Binding-site contacts:
Ligand atom C15 contacts residue LEU469 of chain 1.A at 3.7 Å (hydrophobic).
Ligand atom N25 contacts residue PHE292 of chain 1.A at 3.7 Å.
Ligand atom C22 contacts residue PHE197 of chain 1.A at 3.7 Å (hydrophobic).
Ligand atom C13 contacts residue THR294 of chain 1.A at 3.8 Å.
Ligand atom O18 contacts residue ASP286 of chain 1.A at 3.8 Å.
Ligand atom C09 contacts residue ALA290 of chain 1.A at 3.7 Å (hydrophobic).
Ligand atom C16 contacts residue THR294 of chain 1.A at 3.4 Å.
Ligand atom O14 contacts residue THR470 of chain 1.A at 3.8 Å.
Ligand atom N17 contacts residue ALA290 of chain 1.A at 3.8 Å.
Ligand atom CL1 contacts residue LEU285 of chain 1.A at 3.2 Å.
Ligand atom C27 contacts residue PHE231 of chain 1.A at 3.4 Å (hydrophobic).
Ligand atom C02 contacts residue PHE197 of chain 1.A at 3.8 Å (hydrophobic).
Ligand atom C24 contacts residue PHE197 of chain 1.A at 3.5 Å (hydrophobic).
Ligand atom C10 contacts residue ALA290 of chain 1.A at 3.7 Å (hydrophobic).
Ligand atom O18 contacts residue PHE96 of chain 1.A at 3.4 Å.
Ligand atom CL1 contacts residue SER89 of chain 1.A at 3.5 Å.
Ligand atom C15 contacts residue HEM1 of chain 1.E at 3.8 Å.
Ligand atom C08 contacts residue ALA290 of chain 1.A at 3.5 Å (hydrophobic).
Ligand atom C03 contacts residue GLY289 of chain 1.A at 3.9 Å.
Ligand atom C07 contacts residue ALA290 of chain 1.A at 3.7 Å (hydrophobic).
Ligand atom C26 contacts residue PHE231 of chain 1.A at 3.1 Å (hydrophobic).
Ligand atom C15 contacts residue VAL355 of chain 1.A at 3.5 Å (hydrophobic).
Ligand atom N25 contacts residue ASN195 of chain 1.A at 2.8 Å (h-bond).
Ligand atom C12 contacts residue HEM1 of chain 1.E at 3.4 Å.
Ligand atom C24 contacts residue GLY289 of chain 1.A at 3.8 Å.
Ligand atom C20 contacts residue PHE197 of chain 1.A at 3.7 Å (hydrophobic).
Ligand atom C21 contacts residue PHE197 of chain 1.A at 3.8 Å (hydrophobic).
Ligand atom O14 contacts residue HEM1 of chain 1.E at 3.7 Å.
Ligand atom N17 contacts residue PHE96 of chain 1.A at 3.6 Å.
Ligand atom O14 contacts residue THR294 of chain 1.A at 3.5 Å.
Ligand atom C16 contacts residue LEU469 of chain 1.A at 3.8 Å (hydrophobic).
Ligand atom C20 contacts residue GLY289 of chain 1.A at 3.6 Å.
Ligand atom C26 contacts residue ASN195 of chain 1.A at 3.2 Å.
Ligand atom C19 contacts residue PHE197 of chain 1.A at 3.6 Å (hydrophobic).
Ligand atom N05 contacts residue PHE197 of chain 1.A at 3.7 Å.
Ligand atom C13 contacts residue LEU469 of chain 1.A at 3.8 Å (hydrophobic).
Ligand atom C06 contacts residue PHE96 of chain 1.A at 3.8 Å (hydrophobic).
Ligand atom C11 contacts residue ILE359 of chain 1.A at 3.6 Å (hydrophobic).
Ligand atom C23 contacts residue PHE197 of chain 1.A at 3.5 Å (hydrophobic).
Ligand atom C19 contacts residue GLY289 of chain 1.A at 3.7 Å.

The small molecule below binds the protein below.
Small molecule (SMILES): COc1ccc2[nH]c(C(=O)N3C[C@@H](CCl)c4c3ccc3[nH]ccc43)cc2c1

Sequence of chain 1.A:
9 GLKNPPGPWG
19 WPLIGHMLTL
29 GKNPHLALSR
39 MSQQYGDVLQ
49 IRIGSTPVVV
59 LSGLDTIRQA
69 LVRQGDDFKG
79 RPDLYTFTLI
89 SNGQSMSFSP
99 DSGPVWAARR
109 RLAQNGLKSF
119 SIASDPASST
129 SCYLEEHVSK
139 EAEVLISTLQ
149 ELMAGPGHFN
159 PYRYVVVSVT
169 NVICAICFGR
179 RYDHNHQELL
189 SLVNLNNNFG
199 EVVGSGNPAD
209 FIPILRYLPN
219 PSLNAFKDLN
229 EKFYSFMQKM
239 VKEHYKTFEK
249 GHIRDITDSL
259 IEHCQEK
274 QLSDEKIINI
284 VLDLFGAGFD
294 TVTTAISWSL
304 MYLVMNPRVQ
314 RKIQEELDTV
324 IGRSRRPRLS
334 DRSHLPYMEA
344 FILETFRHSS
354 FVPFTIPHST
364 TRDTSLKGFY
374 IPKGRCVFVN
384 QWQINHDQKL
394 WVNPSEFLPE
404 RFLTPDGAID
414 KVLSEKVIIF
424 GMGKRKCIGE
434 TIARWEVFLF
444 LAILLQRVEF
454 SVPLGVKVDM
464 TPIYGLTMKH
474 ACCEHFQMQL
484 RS